The protein below binds the small molecule below.
Small molecule (SMILES): O=c1ccn([C@@H]2O[C@H](CO[P](=O)(O)O[C@H]3[C@@H](O)[C@H](n4ccc(=O)[nH]c4=O)O[C@@H]3CO[P](=O)(O)O[C@H]3[C@@H](O)[C@H](n4ccc(=O)[nH]c4=O)O[C@@H]3CO[P](=O)(O)O[C@H]3[C@@H](O)[C@H](n4ccc(=O)[nH]c4=O)O[C@@H]3CO)[C@@H](O)[C@H]2O)c(=O)[nH]1

Sequence of chain 27.F:
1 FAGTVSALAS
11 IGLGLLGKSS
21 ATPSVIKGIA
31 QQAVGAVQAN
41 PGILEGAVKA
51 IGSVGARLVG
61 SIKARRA

Binding-site contacts:
Ligand atom C2 contacts residue ARG65 of chain 27.F at 4.4 Å.
Ligand atom O2' contacts residue LYS49 of chain 27.F at 3.4 Å.
Ligand atom C2' contacts residue ARG57 of chain 27.F at 4.4 Å.
Ligand atom O2 contacts residue ARG57 of chain 27.F at 3.0 Å.
Ligand atom O4 contacts residue ARG57 of chain 27.F at 3.2 Å (salt-bridge).
Ligand atom O4 contacts residue ARG65 of chain 27.F at 3.3 Å (salt-bridge).
Ligand atom C1' contacts residue ARG57 of chain 27.F at 2.9 Å.
Ligand atom N1 contacts residue ARG57 of chain 27.F at 2.7 Å (salt-bridge).
Ligand atom C2 contacts residue ARG57 of chain 27.F at 3.4 Å.
Ligand atom O4' contacts residue ARG57 of chain 27.F at 3.0 Å (salt-bridge).
Ligand atom N1 contacts residue LYS49 of chain 27.F at 4.3 Å.
Ligand atom O2 contacts residue LYS49 of chain 27.F at 3.0 Å (salt-bridge).
Ligand atom N3 contacts residue ARG57 of chain 27.F at 3.1 Å.
Ligand atom C6 contacts residue ARG57 of chain 27.F at 2.9 Å.
Ligand atom C2 contacts residue LYS49 of chain 27.F at 3.9 Å.
Ligand atom C2' contacts residue LYS49 of chain 27.F at 4.0 Å.
Ligand atom O2 contacts residue ARG65 of chain 27.F at 4.0 Å.
Ligand atom C4 contacts residue ARG65 of chain 27.F at 3.7 Å.
Ligand atom N3 contacts residue ARG65 of chain 27.F at 3.3 Å (salt-bridge).
Ligand atom C5 contacts residue ARG57 of chain 27.F at 3.6 Å.
Ligand atom C1' contacts residue LYS49 of chain 27.F at 3.8 Å.
Ligand atom C4 contacts residue ARG57 of chain 27.F at 3.7 Å.